Sequence of chain 38.C:
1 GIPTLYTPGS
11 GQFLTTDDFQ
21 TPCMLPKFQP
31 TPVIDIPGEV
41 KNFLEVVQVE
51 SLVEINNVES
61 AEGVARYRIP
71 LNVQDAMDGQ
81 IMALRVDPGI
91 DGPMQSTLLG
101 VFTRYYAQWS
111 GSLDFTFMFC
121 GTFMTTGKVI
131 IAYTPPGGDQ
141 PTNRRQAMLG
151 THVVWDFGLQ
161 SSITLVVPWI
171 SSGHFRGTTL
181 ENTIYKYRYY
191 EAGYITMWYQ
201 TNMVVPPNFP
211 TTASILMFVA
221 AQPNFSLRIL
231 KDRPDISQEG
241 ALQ

Binding-site contacts:
Ligand atom SG contacts residue MET78 of chain 38.A at 3.8 Å.
Ligand atom O contacts residue LEU75 of chain 38.A at 4.4 Å.
Ligand atom CB contacts residue GLU239 of chain 38.C at 4.0 Å.
Ligand atom O contacts residue GLY1 of chain 38.E at 2.2 Å (h-bond).
Ligand atom SG contacts residue GLY240 of chain 38.C at 4.0 Å.
Ligand atom CA contacts residue GLY1 of chain 38.E at 2.4 Å.
Ligand atom C contacts residue SER151 of chain 37.A at 3.9 Å.
Ligand atom O contacts residue TYR152 of chain 37.A at 3.6 Å.
Ligand atom O contacts residue TYR95 of chain 38.A at 3.6 Å.
Ligand atom CB contacts residue ASP150 of chain 37.A at 3.6 Å.
Ligand atom CA contacts residue TYR152 of chain 37.A at 3.8 Å (hydrophobic).
Ligand atom SG contacts residue GLY1 of chain 38.E at 4.2 Å.
Ligand atom N contacts residue TYR152 of chain 37.A at 3.5 Å.
Ligand atom N contacts residue GLY1 of chain 38.E at 3.7 Å.
Ligand atom N contacts residue GLN238 of chain 38.C at 3.8 Å.
Ligand atom C contacts residue ASP150 of chain 37.A at 3.8 Å.
Ligand atom C contacts residue GLN155 of chain 37.A at 4.2 Å.
Ligand atom N contacts residue ASP150 of chain 37.A at 4.4 Å.
Ligand atom SG contacts residue TYR95 of chain 38.A at 3.8 Å.
Ligand atom CA contacts residue GLU239 of chain 38.C at 3.9 Å.
Ligand atom C contacts residue MET78 of chain 38.A at 4.2 Å (hydrophobic).
Ligand atom CB contacts residue MET78 of chain 38.A at 3.9 Å (hydrophobic).
Ligand atom CA contacts residue ASP150 of chain 37.A at 3.3 Å.
Ligand atom C contacts residue TYR152 of chain 37.A at 3.6 Å (hydrophobic).
Ligand atom N contacts residue GLN155 of chain 37.A at 4.3 Å.
Ligand atom C contacts residue GLY1 of chain 38.E at 1.3 Å.
Ligand atom SG contacts residue ALA241 of chain 38.C at 3.5 Å (h-bond).
Ligand atom CA contacts residue SER151 of chain 37.A at 4.0 Å.
Ligand atom O contacts residue GLN155 of chain 37.A at 3.0 Å (h-bond).
Ligand atom CB contacts residue GLY1 of chain 38.E at 3.1 Å.
Ligand atom C contacts residue TYR95 of chain 38.A at 4.5 Å (hydrophobic).
Ligand atom SG contacts residue GLU239 of chain 38.C at 4.3 Å.
Ligand atom N contacts residue GLU239 of chain 38.C at 3.0 Å (salt-bridge).

This protein binds this small molecule.
Small molecule (SMILES): N[C@@H](CS)C(=O)O

Sequence of chain 38.A:
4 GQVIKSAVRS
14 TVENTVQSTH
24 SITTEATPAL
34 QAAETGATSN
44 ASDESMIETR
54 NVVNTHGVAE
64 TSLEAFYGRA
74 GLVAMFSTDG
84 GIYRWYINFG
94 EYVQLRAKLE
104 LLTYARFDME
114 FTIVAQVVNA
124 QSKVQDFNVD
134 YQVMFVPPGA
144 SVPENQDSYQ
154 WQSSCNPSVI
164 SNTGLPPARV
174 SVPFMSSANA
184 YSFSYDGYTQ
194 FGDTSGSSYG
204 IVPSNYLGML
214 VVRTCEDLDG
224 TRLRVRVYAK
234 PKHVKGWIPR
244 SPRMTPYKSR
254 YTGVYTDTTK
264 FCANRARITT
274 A

Sequence of chain 37.A:
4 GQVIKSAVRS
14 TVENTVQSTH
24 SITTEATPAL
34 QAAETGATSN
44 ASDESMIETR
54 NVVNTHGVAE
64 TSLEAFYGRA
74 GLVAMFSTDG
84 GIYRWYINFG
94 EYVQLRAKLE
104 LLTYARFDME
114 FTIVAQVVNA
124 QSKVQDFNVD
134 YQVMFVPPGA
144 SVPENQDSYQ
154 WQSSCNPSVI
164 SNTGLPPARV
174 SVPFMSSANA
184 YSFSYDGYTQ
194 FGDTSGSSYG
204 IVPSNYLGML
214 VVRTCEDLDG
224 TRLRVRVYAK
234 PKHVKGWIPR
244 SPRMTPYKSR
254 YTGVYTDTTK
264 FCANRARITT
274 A